The small molecule below binds the protein below.
Small molecule (SMILES): CC[C@H](C)[C@H](NC(=O)[C@@H](N)CCCCN)C(=O)N[C@@H](CC(C)C)C(=O)N[C@@H](CC1=NC=NC1)C(=O)N[C@@H](CCCN=C(N)N)C(=O)N[C@@H](CC(C)C)C(=O)N[C@@H](CC(C)C)C(=O)N[C@@H](CCC(N)=O)C(=O)N[C@@H](C)C=O

Binding-site contacts:
Ligand atom CB contacts residue GLN78 of chain 1.B at 4.1 Å.
Ligand atom CB contacts residue LEU242 of chain 1.B at 4.0 Å (hydrophobic).
Ligand atom C contacts residue GLU245 of chain 1.B at 3.8 Å.
Ligand atom N contacts residue LEU242 of chain 1.B at 4.0 Å.
Ligand atom CE1 contacts residue LEU75 of chain 1.B at 3.7 Å (hydrophobic).
Ligand atom CB contacts residue ILE61 of chain 1.B at 3.9 Å (hydrophobic).
Ligand atom CD contacts residue GLU245 of chain 1.B at 3.7 Å.
Ligand atom CE contacts residue GLU83 of chain 1.B at 3.5 Å.
Ligand atom CD2 contacts residue ILE61 of chain 1.B at 4.0 Å (hydrophobic).
Ligand atom CD1 contacts residue LYS65 of chain 1.B at 3.7 Å.
Ligand atom CA contacts residue VAL79 of chain 1.B at 4.0 Å (hydrophobic).
Ligand atom O contacts residue LYS65 of chain 1.B at 3.3 Å (salt-bridge).
Ligand atom CG contacts residue LEU75 of chain 1.B at 3.6 Å (hydrophobic).
Ligand atom C contacts residue ILE61 of chain 1.B at 4.1 Å (hydrophobic).
Ligand atom CA contacts residue GLU245 of chain 1.B at 3.9 Å.
Ligand atom N contacts residue GLU245 of chain 1.B at 2.9 Å (salt-bridge).
Ligand atom CD1 contacts residue LEU242 of chain 1.B at 3.6 Å (hydrophobic).
Ligand atom CD1 contacts residue LEU82 of chain 1.B at 4.1 Å (hydrophobic).
Ligand atom CA contacts residue GLU245 of chain 1.B at 3.6 Å.
Ligand atom N contacts residue ILE61 of chain 1.B at 4.1 Å.
Ligand atom CD1 contacts residue ILE61 of chain 1.B at 3.6 Å (hydrophobic).
Ligand atom CD2 contacts residue GLU83 of chain 1.B at 3.7 Å.
Ligand atom O contacts residue LYS65 of chain 1.B at 4.1 Å.
Ligand atom CG1 contacts residue GLU245 of chain 1.B at 3.2 Å.
Ligand atom N contacts residue GLU245 of chain 1.B at 4.0 Å.
Ligand atom NZ contacts residue GLU83 of chain 1.B at 4.0 Å.
Ligand atom CB contacts residue GLU245 of chain 1.B at 3.4 Å.
Ligand atom CG contacts residue GLN78 of chain 1.B at 3.6 Å.
Ligand atom CD2 contacts residue VAL79 of chain 1.B at 3.6 Å (hydrophobic).
Ligand atom CD1 contacts residue MET246 of chain 1.B at 3.7 Å (hydrophobic).
Ligand atom CD2 contacts residue LEU82 of chain 1.B at 3.8 Å (hydrophobic).
Ligand atom NE2 contacts residue LEU75 of chain 1.B at 3.7 Å.
Ligand atom CD1 contacts residue ASP241 of chain 1.B at 3.5 Å.
Ligand atom CD2 contacts residue MET246 of chain 1.B at 3.8 Å (hydrophobic).
Ligand atom CD1 contacts residue GLU245 of chain 1.B at 3.5 Å.
Ligand atom CG contacts residue GLU245 of chain 1.B at 4.1 Å.
Ligand atom CG2 contacts residue LEU242 of chain 1.B at 3.7 Å (hydrophobic).
Ligand atom CD1 contacts residue GLN78 of chain 1.B at 3.4 Å.
Ligand atom CD1 contacts residue PHE70 of chain 1.B at 3.9 Å (hydrophobic).
Ligand atom CD contacts residue LEU75 of chain 1.B at 4.1 Å (hydrophobic).

Sequence of chain 1.B:
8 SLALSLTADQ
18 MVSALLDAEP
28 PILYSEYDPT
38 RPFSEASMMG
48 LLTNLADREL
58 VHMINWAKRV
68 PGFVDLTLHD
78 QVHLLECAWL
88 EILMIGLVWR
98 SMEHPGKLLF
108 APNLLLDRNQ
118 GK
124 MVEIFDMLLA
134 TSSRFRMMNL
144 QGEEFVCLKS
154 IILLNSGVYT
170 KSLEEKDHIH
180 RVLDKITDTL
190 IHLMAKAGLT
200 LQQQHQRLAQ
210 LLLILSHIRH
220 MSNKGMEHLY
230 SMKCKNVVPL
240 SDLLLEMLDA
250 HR